Sequence of chain 1.A:
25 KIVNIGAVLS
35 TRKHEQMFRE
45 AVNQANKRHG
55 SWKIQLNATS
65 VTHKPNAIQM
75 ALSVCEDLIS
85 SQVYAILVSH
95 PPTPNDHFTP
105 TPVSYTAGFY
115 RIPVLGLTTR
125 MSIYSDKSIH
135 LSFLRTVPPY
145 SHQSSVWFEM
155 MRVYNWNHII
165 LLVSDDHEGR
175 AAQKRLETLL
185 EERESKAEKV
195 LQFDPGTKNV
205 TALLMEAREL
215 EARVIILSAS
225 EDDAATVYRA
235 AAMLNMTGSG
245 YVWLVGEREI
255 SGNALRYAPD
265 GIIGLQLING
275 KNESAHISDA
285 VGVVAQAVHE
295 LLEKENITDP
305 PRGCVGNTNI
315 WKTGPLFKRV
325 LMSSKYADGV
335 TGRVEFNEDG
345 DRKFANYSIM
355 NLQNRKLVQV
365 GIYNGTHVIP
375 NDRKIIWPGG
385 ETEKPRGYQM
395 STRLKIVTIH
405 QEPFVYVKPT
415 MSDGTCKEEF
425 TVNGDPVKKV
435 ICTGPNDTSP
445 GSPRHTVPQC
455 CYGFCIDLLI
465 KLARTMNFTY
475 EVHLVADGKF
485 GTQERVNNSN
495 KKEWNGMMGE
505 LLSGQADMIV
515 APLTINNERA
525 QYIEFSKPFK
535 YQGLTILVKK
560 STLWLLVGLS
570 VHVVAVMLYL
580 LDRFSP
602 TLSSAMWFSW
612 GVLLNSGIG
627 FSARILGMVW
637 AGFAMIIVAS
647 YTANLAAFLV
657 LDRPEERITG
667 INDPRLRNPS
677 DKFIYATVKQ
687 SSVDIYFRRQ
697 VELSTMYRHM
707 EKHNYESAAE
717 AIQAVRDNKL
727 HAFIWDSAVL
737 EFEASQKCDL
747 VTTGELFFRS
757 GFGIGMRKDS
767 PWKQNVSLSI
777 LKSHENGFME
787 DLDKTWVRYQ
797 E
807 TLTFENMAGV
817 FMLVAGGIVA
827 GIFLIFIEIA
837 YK

Binding-site contacts:
Ligand atom C8 contacts residue ASN471 of chain 1.A at 3.4 Å.
Ligand atom O7 contacts residue ASN471 of chain 1.A at 3.6 Å (h-bond).
Ligand atom C2 contacts residue ASN471 of chain 1.A at 2.4 Å.
Ligand atom C3 contacts residue ASN471 of chain 1.A at 3.8 Å.
Ligand atom C4 contacts residue ASN471 of chain 1.A at 4.2 Å.
Ligand atom C7 contacts residue ASN471 of chain 1.A at 3.4 Å.
Ligand atom C5 contacts residue ASN471 of chain 1.A at 3.7 Å.
Ligand atom C1 contacts residue ASN471 of chain 1.A at 1.4 Å.
Ligand atom N2 contacts residue ASN471 of chain 1.A at 3.0 Å (h-bond).
Ligand atom O5 contacts residue ASN471 of chain 1.A at 2.3 Å (h-bond).

This small molecule binds to this protein.
Small molecule (SMILES): CC(=O)N[C@@H]1[C@@H](O)[C@H](O)[C@@H](CO)O[C@H]1O